The small molecule below binds the protein below.
Small molecule (SMILES): C/C(=C\C(=O)O)c1ccc(Cl)cc1

Sequence of chain 1.A:
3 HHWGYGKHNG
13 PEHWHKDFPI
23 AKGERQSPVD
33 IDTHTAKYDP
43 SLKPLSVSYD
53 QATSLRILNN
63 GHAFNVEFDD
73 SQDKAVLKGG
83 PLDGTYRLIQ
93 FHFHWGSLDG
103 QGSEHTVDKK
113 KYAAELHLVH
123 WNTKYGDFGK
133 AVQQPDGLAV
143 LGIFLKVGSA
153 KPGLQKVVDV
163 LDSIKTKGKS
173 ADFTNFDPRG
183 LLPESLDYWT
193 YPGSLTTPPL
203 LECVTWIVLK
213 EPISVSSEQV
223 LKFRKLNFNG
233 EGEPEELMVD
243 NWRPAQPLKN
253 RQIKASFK

Binding-site contacts:
Ligand atom C13 contacts residue THR199 of chain 1.A at 4.0 Å.
Ligand atom C5 contacts residue LEU197 of chain 1.A at 4.0 Å (hydrophobic).
Ligand atom C10 contacts residue PRO201 of chain 1.A at 3.6 Å (hydrophobic).
Ligand atom C13 contacts residue PRO200 of chain 1.A at 3.9 Å (hydrophobic).
Ligand atom C12 contacts residue PRO201 of chain 1.A at 3.6 Å (hydrophobic).
Ligand atom C7 contacts residue LEU197 of chain 1.A at 3.9 Å (hydrophobic).
Ligand atom O3 contacts residue HIS94 of chain 1.A at 3.4 Å.
Ligand atom C4 contacts residue THR199 of chain 1.A at 3.1 Å.
Ligand atom C4 contacts residue LEU197 of chain 1.A at 4.0 Å (hydrophobic).
Ligand atom O1 contacts residue THR199 of chain 1.A at 3.0 Å (h-bond).
Ligand atom C6 contacts residue GLN92 of chain 1.A at 3.9 Å.
Ligand atom C2 contacts residue THR199 of chain 1.A at 3.6 Å.
Ligand atom C8 contacts residue LEU197 of chain 1.A at 3.5 Å (hydrophobic).
Ligand atom C7 contacts residue THR199 of chain 1.A at 4.4 Å.
Ligand atom CL11 contacts residue PRO201 of chain 1.A at 4.0 Å.
Ligand atom C8 contacts residue PHE130 of chain 1.A at 3.9 Å (hydrophobic).
Ligand atom C9 contacts residue LEU197 of chain 1.A at 4.0 Å (hydrophobic).
Ligand atom C12 contacts residue PRO200 of chain 1.A at 4.0 Å (hydrophobic).
Ligand atom O1 contacts residue LEU197 of chain 1.A at 3.3 Å.
Ligand atom O3 contacts residue ZN1 of chain 1.B at 3.8 Å.
Ligand atom C6 contacts residue LEU197 of chain 1.A at 4.1 Å (hydrophobic).
Ligand atom C9 contacts residue PHE130 of chain 1.A at 3.9 Å (hydrophobic).
Ligand atom O1 contacts residue THR198 of chain 1.A at 2.8 Å (h-bond).
Ligand atom O3 contacts residue THR199 of chain 1.A at 4.4 Å.
Ligand atom C8 contacts residue PRO201 of chain 1.A at 4.5 Å (hydrophobic).
Ligand atom C2 contacts residue THR198 of chain 1.A at 4.1 Å.
Ligand atom C6 contacts residue VAL121 of chain 1.A at 4.5 Å (hydrophobic).
Ligand atom C2 contacts residue LEU197 of chain 1.A at 4.0 Å (hydrophobic).
Ligand atom C13 contacts residue PRO201 of chain 1.A at 4.1 Å (hydrophobic).
Ligand atom C9 contacts residue PRO201 of chain 1.A at 4.1 Å (hydrophobic).
Ligand atom C6 contacts residue PHE130 of chain 1.A at 4.3 Å (hydrophobic).
Ligand atom C5 contacts residue THR199 of chain 1.A at 4.2 Å.